A protein and the small-molecule ligand that binds it are described below.
Small molecule (SMILES): CC(=O)N[C@@H]1[C@@H](O)[C@H](O)[C@@H](CO)O[C@H]1O

Binding-site contacts:
Ligand atom C7 contacts residue ASN28 of chain 1.A at 4.2 Å.
Ligand atom C4 contacts residue ASN28 of chain 1.A at 3.6 Å.
Ligand atom C5 contacts residue ASN28 of chain 1.A at 2.8 Å.
Ligand atom O6 contacts residue ASN28 of chain 1.A at 4.2 Å.
Ligand atom C6 contacts residue ASN28 of chain 1.A at 4.1 Å.
Ligand atom N2 contacts residue ALA29 of chain 1.A at 4.4 Å.
Ligand atom O4 contacts residue ASN28 of chain 1.A at 4.4 Å.
Ligand atom C8 contacts residue ALA29 of chain 1.A at 3.5 Å (hydrophobic).
Ligand atom C8 contacts residue THR30 of chain 1.A at 3.3 Å.
Ligand atom O7 contacts residue ASN28 of chain 1.A at 4.4 Å.
Ligand atom N2 contacts residue ASN28 of chain 1.A at 3.4 Å (h-bond).
Ligand atom C1 contacts residue ASN28 of chain 1.A at 1.4 Å.
Ligand atom C3 contacts residue ASN28 of chain 1.A at 3.2 Å.
Ligand atom C7 contacts residue ALA29 of chain 1.A at 4.1 Å (hydrophobic).
Ligand atom C2 contacts residue ASN28 of chain 1.A at 2.7 Å.
Ligand atom O5 contacts residue ASN28 of chain 1.A at 2.3 Å (h-bond).

Sequence of chain 1.A:
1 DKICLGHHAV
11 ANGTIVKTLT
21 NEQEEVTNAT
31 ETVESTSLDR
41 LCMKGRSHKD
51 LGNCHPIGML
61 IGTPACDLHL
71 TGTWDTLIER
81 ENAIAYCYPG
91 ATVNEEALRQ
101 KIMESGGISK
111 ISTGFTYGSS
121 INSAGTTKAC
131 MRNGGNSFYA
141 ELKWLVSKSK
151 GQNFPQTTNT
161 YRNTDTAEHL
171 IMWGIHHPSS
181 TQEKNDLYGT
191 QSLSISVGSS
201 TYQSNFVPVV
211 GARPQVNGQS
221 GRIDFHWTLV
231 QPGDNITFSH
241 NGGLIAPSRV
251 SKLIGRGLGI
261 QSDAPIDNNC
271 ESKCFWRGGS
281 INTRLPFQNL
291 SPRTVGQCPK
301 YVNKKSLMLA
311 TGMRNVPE